Binding-site contacts:
Ligand atom C18 contacts residue VAL134 of chain 1.A at 3.9 Å (hydrophobic).
Ligand atom C6 contacts residue LEU197 of chain 1.A at 3.4 Å (hydrophobic).
Ligand atom C8 contacts residue VAL134 of chain 1.A at 3.6 Å (hydrophobic).
Ligand atom N19 contacts residue HIS96 of chain 1.A at 3.3 Å (h-bond).
Ligand atom C8 contacts residue PHE130 of chain 1.A at 3.6 Å (hydrophobic).
Ligand atom O25 contacts residue ZN1 of chain 1.B at 3.6 Å.
Ligand atom C8 contacts residue LEU197 of chain 1.A at 3.9 Å (hydrophobic).
Ligand atom C2 contacts residue THR199 of chain 1.A at 3.8 Å.
Ligand atom N19 contacts residue HIS119 of chain 1.A at 3.3 Å (h-bond).
Ligand atom S22 contacts residue THR198 of chain 1.A at 3.9 Å.
Ligand atom C1 contacts residue THR199 of chain 1.A at 3.1 Å.
Ligand atom C6 contacts residue PHE130 of chain 1.A at 3.8 Å (hydrophobic).
Ligand atom C2 contacts residue LEU197 of chain 1.A at 4.2 Å (hydrophobic).
Ligand atom N19 contacts residue GLU106 of chain 1.A at 4.1 Å.
Ligand atom O20 contacts residue HIS119 of chain 1.A at 4.0 Å.
Ligand atom C17 contacts residue VAL134 of chain 1.A at 3.8 Å (hydrophobic).
Ligand atom O21 contacts residue THR198 of chain 1.A at 2.9 Å (h-bond).
Ligand atom O20 contacts residue ZN1 of chain 1.B at 3.3 Å.
Ligand atom N19 contacts residue THR198 of chain 1.A at 2.8 Å (h-bond).
Ligand atom O25 contacts residue HIS94 of chain 1.A at 3.6 Å.
Ligand atom N19 contacts residue ZN1 of chain 1.B at 1.9 Å.
Ligand atom C6 contacts residue LEU140 of chain 1.A at 4.0 Å (hydrophobic).
Ligand atom C7 contacts residue LEU197 of chain 1.A at 4.1 Å (hydrophobic).
Ligand atom C18 contacts residue GLY131 of chain 1.A at 3.9 Å.
Ligand atom O20 contacts residue VAL121 of chain 1.A at 3.6 Å.
Ligand atom S22 contacts residue HIS119 of chain 1.A at 4.2 Å.
Ligand atom C contacts residue GLN92 of chain 1.A at 3.7 Å.
Ligand atom C9 contacts residue PHE130 of chain 1.A at 3.9 Å (hydrophobic).
Ligand atom O25 contacts residue THR199 of chain 1.A at 4.2 Å.
Ligand atom C4 contacts residue LEU197 of chain 1.A at 3.9 Å (hydrophobic).
Ligand atom N19 contacts residue HIS94 of chain 1.A at 3.2 Å (h-bond).
Ligand atom C10 contacts residue THR199 of chain 1.A at 3.3 Å.
Ligand atom C17 contacts residue PHE130 of chain 1.A at 4.0 Å (hydrophobic).
Ligand atom C11 contacts residue PRO201 of chain 1.A at 4.2 Å (hydrophobic).
Ligand atom O21 contacts residue LEU197 of chain 1.A at 3.1 Å.
Ligand atom C14 contacts residue PRO201 of chain 1.A at 4.2 Å (hydrophobic).
Ligand atom O20 contacts residue HIS94 of chain 1.A at 3.2 Å.
Ligand atom S22 contacts residue HIS94 of chain 1.A at 3.8 Å.
Ligand atom S22 contacts residue ZN1 of chain 1.B at 3.1 Å.
Ligand atom C3 contacts residue LEU197 of chain 1.A at 4.0 Å (hydrophobic).

Sequence of chain 1.A:
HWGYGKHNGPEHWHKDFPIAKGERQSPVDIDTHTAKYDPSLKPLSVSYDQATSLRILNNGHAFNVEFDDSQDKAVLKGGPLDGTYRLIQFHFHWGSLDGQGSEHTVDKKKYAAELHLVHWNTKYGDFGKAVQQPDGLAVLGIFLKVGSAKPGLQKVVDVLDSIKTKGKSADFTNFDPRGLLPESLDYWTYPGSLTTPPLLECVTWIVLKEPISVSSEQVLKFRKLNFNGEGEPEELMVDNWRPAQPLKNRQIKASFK

This protein binds this small molecule.
Small molecule (SMILES): C[C@]12CC[C@H](OS(N)(=O)=O)CC1=CC[C@@H]1[C@@H]2CC[C@]2(C)C(=O)CC[C@@H]12